The protein below binds the small molecule below.
Small molecule (SMILES): CC(C)C[C@H](NC(=O)[C@H](Cc1ccccc1)NC(=O)[C@H](CC(C)C)NC(=O)[C@H](CC1=c2ccccc2=NC1)NC(=O)[C@@H](NC(=O)[C@H](CC(C)C)NC(=O)[C@H](CC1=c2ccccc2=NC1)NC(=O)[C@H](CCC(N)=O)NC(=O)[C@@H](N)CCCCN)C(C)C)C(=O)O

Sequence of chain 1.A:
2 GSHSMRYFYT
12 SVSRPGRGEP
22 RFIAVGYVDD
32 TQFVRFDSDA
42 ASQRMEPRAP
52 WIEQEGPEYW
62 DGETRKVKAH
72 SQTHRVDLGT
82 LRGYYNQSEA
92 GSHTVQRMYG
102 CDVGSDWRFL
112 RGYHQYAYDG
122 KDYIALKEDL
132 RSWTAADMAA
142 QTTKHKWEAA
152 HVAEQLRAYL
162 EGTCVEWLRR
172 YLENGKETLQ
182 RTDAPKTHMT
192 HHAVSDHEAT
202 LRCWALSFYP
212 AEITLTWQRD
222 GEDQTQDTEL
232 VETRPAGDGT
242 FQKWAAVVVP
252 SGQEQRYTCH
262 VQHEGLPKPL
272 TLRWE

Binding-site contacts:
Ligand atom N contacts residue ASP78 of chain 1.A at 2.7 Å (salt-bridge).
Ligand atom N contacts residue TYR172 of chain 1.A at 3.1 Å (h-bond).
Ligand atom N contacts residue TYR160 of chain 1.A at 3.6 Å (h-bond).
Ligand atom CB contacts residue ASP78 of chain 1.A at 3.4 Å.
Ligand atom NZ contacts residue TRP168 of chain 1.A at 3.2 Å.
Ligand atom O contacts residue LYS147 of chain 1.A at 3.3 Å.
Ligand atom N contacts residue GLU64 of chain 1.A at 3.1 Å (salt-bridge).
Ligand atom CA contacts residue ASP78 of chain 1.A at 3.6 Å.
Ligand atom CE contacts residue TRP168 of chain 1.A at 3.5 Å (hydrophobic).
Ligand atom CD contacts residue MET46 of chain 1.A at 3.6 Å (hydrophobic).
Ligand atom CB contacts residue TYR100 of chain 1.A at 3.5 Å (hydrophobic).
Ligand atom CG contacts residue GLU64 of chain 1.A at 3.4 Å.
Ligand atom N contacts residue TYR8 of chain 1.A at 3.0 Å (h-bond).
Ligand atom CD1 contacts residue TYR160 of chain 1.A at 3.5 Å (hydrophobic).
Ligand atom O contacts residue TYR160 of chain 1.A at 2.7 Å (h-bond).
Ligand atom NE2 contacts residue GLU64 of chain 1.A at 2.9 Å (salt-bridge).
Ligand atom OE1 contacts residue TYR10 of chain 1.A at 2.9 Å (h-bond).
Ligand atom O contacts residue THR74 of chain 1.A at 3.4 Å.
Ligand atom CD2 contacts residue TRP148 of chain 1.A at 3.5 Å (hydrophobic).
Ligand atom CE2 contacts residue ALA70 of chain 1.A at 3.4 Å (hydrophobic).
Ligand atom OXT contacts residue THR144 of chain 1.A at 2.6 Å (h-bond).
Ligand atom NE2 contacts residue MET46 of chain 1.A at 3.1 Å.
Ligand atom CG contacts residue TRP148 of chain 1.A at 3.5 Å (hydrophobic).
Ligand atom CG contacts residue TYR10 of chain 1.A at 3.5 Å (hydrophobic).
Ligand atom OXT contacts residue LYS147 of chain 1.A at 3.4 Å.
Ligand atom CA contacts residue TYR8 of chain 1.A at 3.4 Å (hydrophobic).
Ligand atom CD1 contacts residue TRP148 of chain 1.A at 3.5 Å (hydrophobic).
Ligand atom CG contacts residue GLU64 of chain 1.A at 3.4 Å.
Ligand atom NE1 contacts residue ALA70 of chain 1.A at 3.2 Å.
Ligand atom C contacts residue TYR8 of chain 1.A at 3.6 Å (hydrophobic).
Ligand atom O contacts residue HIS71 of chain 1.A at 2.9 Å (h-bond).
Ligand atom O contacts residue LYS67 of chain 1.A at 3.0 Å (salt-bridge).
Ligand atom CD contacts residue TYR10 of chain 1.A at 3.6 Å (hydrophobic).
Ligand atom O contacts residue TRP148 of chain 1.A at 2.5 Å (h-bond).
Ligand atom CG contacts residue ASP78 of chain 1.A at 3.5 Å.
Ligand atom N contacts residue TYR100 of chain 1.A at 3.0 Å (h-bond).
Ligand atom NE1 contacts residue TYR160 of chain 1.A at 3.6 Å.
Ligand atom CD2 contacts residue HIS115 of chain 1.A at 3.4 Å.
Ligand atom OE1 contacts residue MET46 of chain 1.A at 3.6 Å.
Ligand atom OXT contacts residue TYR85 of chain 1.A at 3.0 Å (h-bond).